The small molecule below binds the protein below.
Small molecule (SMILES): O=c1cc(-c2ccccc2)oc2cc(O)c(O)c(O)c12

Sequence of chain 1.A:
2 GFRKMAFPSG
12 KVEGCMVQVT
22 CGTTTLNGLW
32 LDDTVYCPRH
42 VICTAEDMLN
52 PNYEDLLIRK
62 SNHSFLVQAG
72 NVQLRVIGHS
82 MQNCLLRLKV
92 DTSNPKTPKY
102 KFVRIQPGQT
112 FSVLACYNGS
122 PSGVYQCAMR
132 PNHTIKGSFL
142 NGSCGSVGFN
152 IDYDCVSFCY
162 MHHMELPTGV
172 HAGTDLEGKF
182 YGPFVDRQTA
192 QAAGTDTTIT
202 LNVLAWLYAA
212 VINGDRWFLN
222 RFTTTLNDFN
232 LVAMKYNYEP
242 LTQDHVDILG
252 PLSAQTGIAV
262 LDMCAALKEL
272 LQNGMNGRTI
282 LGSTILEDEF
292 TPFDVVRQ

Binding-site contacts:
Ligand atom O3 contacts residue LEU141 of chain 1.A at 3.7 Å.
Ligand atom O2 contacts residue LEU27 of chain 1.A at 3.8 Å.
Ligand atom C14 contacts residue HIS41 of chain 1.A at 3.8 Å.
Ligand atom C11 contacts residue GLY143 of chain 1.A at 2.6 Å.
Ligand atom O3 contacts residue GLY143 of chain 1.A at 1.3 Å (h-bond).
Ligand atom C1 contacts residue MET165 of chain 1.A at 3.7 Å (hydrophobic).
Ligand atom C4 contacts residue ASP48 of chain 1.A at 3.7 Å.
Ligand atom C2 contacts residue HIS164 of chain 1.A at 3.8 Å.
Ligand atom C contacts residue ARG188 of chain 1.A at 3.7 Å.
Ligand atom O1 contacts residue HIS41 of chain 1.A at 3.3 Å.
Ligand atom O3 contacts residue SER144 of chain 1.A at 2.7 Å (h-bond).
Ligand atom C13 contacts residue HIS41 of chain 1.A at 3.8 Å.
Ligand atom C10 contacts residue CYS145 of chain 1.A at 3.2 Å (hydrophobic).
Ligand atom C contacts residue ASP48 of chain 1.A at 3.6 Å.
Ligand atom C14 contacts residue CYS145 of chain 1.A at 3.1 Å (hydrophobic).
Ligand atom O2 contacts residue GLY143 of chain 1.A at 3.5 Å.
Ligand atom C contacts residue GLN189 of chain 1.A at 3.6 Å.
Ligand atom O4 contacts residue GLY143 of chain 1.A at 3.5 Å (h-bond).
Ligand atom C11 contacts residue ASN142 of chain 1.A at 3.6 Å.
Ligand atom C10 contacts residue GLY143 of chain 1.A at 3.4 Å.
Ligand atom O1 contacts residue CYS145 of chain 1.A at 3.7 Å.
Ligand atom C13 contacts residue CYS145 of chain 1.A at 3.5 Å (hydrophobic).
Ligand atom C7 contacts residue HIS164 of chain 1.A at 3.5 Å.
Ligand atom O3 contacts residue CYS145 of chain 1.A at 3.6 Å (h-bond).
Ligand atom C6 contacts residue HIS164 of chain 1.A at 3.7 Å.
Ligand atom C10 contacts residue ASN142 of chain 1.A at 3.8 Å.
Ligand atom C12 contacts residue CYS145 of chain 1.A at 3.6 Å (hydrophobic).
Ligand atom O4 contacts residue ASN142 of chain 1.A at 3.2 Å.
Ligand atom C7 contacts residue MET165 of chain 1.A at 3.8 Å (hydrophobic).
Ligand atom C2 contacts residue MET165 of chain 1.A at 3.3 Å (hydrophobic).
Ligand atom O3 contacts residue ASN142 of chain 1.A at 2.5 Å.
Ligand atom C12 contacts residue GLY143 of chain 1.A at 3.5 Å.
Ligand atom C11 contacts residue SER144 of chain 1.A at 3.8 Å.
Ligand atom O2 contacts residue THR26 of chain 1.A at 3.0 Å (h-bond).
Ligand atom C11 contacts residue CYS145 of chain 1.A at 3.6 Å (hydrophobic).
Ligand atom C9 contacts residue CYS145 of chain 1.A at 3.0 Å (hydrophobic).
Ligand atom O contacts residue GLU166 of chain 1.A at 3.9 Å.
Ligand atom C5 contacts residue ASP48 of chain 1.A at 2.8 Å.
Ligand atom C8 contacts residue CYS145 of chain 1.A at 3.5 Å (hydrophobic).
Ligand atom O4 contacts residue LEU141 of chain 1.A at 3.0 Å (h-bond).